Sequence of chain 4.B:
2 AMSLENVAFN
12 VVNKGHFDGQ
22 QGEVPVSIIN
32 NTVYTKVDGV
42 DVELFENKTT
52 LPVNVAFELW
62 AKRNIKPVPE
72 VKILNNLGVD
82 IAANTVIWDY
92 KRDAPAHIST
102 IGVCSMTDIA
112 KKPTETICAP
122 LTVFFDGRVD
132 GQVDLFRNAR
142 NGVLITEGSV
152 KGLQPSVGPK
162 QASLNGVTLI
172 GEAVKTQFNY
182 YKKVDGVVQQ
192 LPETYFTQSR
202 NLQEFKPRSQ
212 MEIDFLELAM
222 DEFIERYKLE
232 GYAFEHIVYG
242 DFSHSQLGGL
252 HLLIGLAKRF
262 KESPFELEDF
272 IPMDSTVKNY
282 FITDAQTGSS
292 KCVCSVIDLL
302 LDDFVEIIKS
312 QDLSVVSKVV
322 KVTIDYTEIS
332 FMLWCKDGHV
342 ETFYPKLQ

Binding-site contacts:
Ligand atom S07 contacts residue LEU45 of chain 2.B at 3.5 Å (h-bond).
Ligand atom C08 contacts residue GLU44 of chain 2.B at 3.8 Å.
Ligand atom C01 contacts residue ASP94 of chain 2.B at 4.3 Å.
Ligand atom C08 contacts residue PHE46 of chain 2.B at 3.5 Å (hydrophobic).
Ligand atom N02 contacts residue ASP94 of chain 2.B at 4.5 Å.
Ligand atom S07 contacts residue PHE46 of chain 2.B at 4.2 Å.
Ligand atom C05 contacts residue GLU47 of chain 2.B at 3.8 Å.
Ligand atom N10 contacts residue GLU44 of chain 2.B at 4.2 Å.
Ligand atom C04 contacts residue PHE46 of chain 2.B at 4.0 Å (hydrophobic).
Ligand atom N10 contacts residue PHE46 of chain 2.B at 3.8 Å.
Ligand atom C03 contacts residue GLU47 of chain 2.B at 3.5 Å.
Ligand atom N09 contacts residue LEU45 of chain 2.B at 3.7 Å.
Ligand atom C04 contacts residue GLU47 of chain 2.B at 3.1 Å.
Ligand atom N02 contacts residue GLU47 of chain 2.B at 3.8 Å.
Ligand atom S07 contacts residue GLU269 of chain 4.B at 4.1 Å.
Ligand atom C08 contacts residue LEU45 of chain 2.B at 3.7 Å (hydrophobic).
Ligand atom N09 contacts residue GLU44 of chain 2.B at 2.6 Å (salt-bridge).
Ligand atom N09 contacts residue PHE46 of chain 2.B at 3.5 Å.
Ligand atom C06 contacts residue TRP61 of chain 2.B at 3.9 Å (hydrophobic).
Ligand atom C06 contacts residue PHE46 of chain 2.B at 3.8 Å (hydrophobic).
Ligand atom N10 contacts residue GLU47 of chain 2.B at 3.0 Å (salt-bridge).
Ligand atom S07 contacts residue TRP61 of chain 2.B at 3.7 Å.
Ligand atom N09 contacts residue GLU47 of chain 2.B at 3.6 Å.
Ligand atom C05 contacts residue PHE46 of chain 2.B at 3.8 Å (hydrophobic).
Ligand atom C08 contacts residue GLU47 of chain 2.B at 3.5 Å.
Ligand atom N02 contacts residue LYS49 of chain 2.B at 4.0 Å.
Ligand atom C03 contacts residue LYS49 of chain 2.B at 3.7 Å.

This protein binds this small molecule.
Small molecule (SMILES): CN(C)Cc1csc(N)n1

Sequence of chain 2.B:
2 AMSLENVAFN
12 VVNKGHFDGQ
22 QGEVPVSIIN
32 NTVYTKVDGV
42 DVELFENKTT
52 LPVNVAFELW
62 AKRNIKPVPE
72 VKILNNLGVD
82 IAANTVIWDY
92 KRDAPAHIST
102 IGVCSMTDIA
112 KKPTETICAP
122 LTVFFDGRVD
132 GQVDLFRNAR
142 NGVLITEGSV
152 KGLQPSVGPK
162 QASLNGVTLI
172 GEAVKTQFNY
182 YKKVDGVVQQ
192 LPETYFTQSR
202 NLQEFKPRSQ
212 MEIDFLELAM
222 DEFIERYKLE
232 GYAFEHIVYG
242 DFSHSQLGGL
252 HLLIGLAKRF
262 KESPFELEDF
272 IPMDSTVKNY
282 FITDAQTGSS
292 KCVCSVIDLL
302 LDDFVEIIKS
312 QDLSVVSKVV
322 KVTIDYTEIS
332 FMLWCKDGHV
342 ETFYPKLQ